Sequence of chain 1.A:
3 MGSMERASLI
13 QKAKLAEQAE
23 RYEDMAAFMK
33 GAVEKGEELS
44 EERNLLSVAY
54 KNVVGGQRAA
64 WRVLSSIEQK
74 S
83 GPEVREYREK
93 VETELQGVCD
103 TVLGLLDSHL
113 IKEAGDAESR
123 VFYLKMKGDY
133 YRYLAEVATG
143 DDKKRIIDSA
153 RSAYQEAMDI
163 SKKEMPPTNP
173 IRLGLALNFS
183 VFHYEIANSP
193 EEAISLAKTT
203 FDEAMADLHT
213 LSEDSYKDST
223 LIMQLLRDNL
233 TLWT

This protein binds this small molecule.
Small molecule (SMILES): COc1cccc(CC(=O)Oc2cc(C=O)ccc2[N+](=O)[O-])c1

Binding-site contacts:
Ligand atom O19 contacts residue LEU232 of chain 1.A at 3.0 Å (h-bond).
Ligand atom N11 contacts residue LEU232 of chain 1.A at 4.1 Å.
Ligand atom C15 contacts residue LEU232 of chain 1.A at 4.2 Å (hydrophobic).
Ligand atom O08 contacts residue LEU232 of chain 1.A at 4.1 Å.
Ligand atom O12 contacts residue ARG229 of chain 1.A at 4.0 Å.
Ligand atom O12 contacts residue LEU232 of chain 1.A at 3.9 Å.
Ligand atom C06 contacts residue THR233 of chain 1.A at 3.7 Å.
Ligand atom O13 contacts residue ARG229 of chain 1.A at 2.8 Å.
Ligand atom O19 contacts residue THR236 of chain 1.A at 2.0 Å (h-bond).
Ligand atom C07 contacts residue LEU232 of chain 1.A at 3.7 Å (hydrophobic).
Ligand atom O08 contacts residue THR233 of chain 1.A at 3.6 Å (h-bond).
Ligand atom C05 contacts residue THR233 of chain 1.A at 3.9 Å.
Ligand atom C01 contacts residue THR233 of chain 1.A at 3.3 Å.
Ligand atom C14 contacts residue LYS200 of chain 1.A at 3.6 Å.
Ligand atom C22 contacts residue THR236 of chain 1.A at 3.1 Å.
Ligand atom C04 contacts residue THR233 of chain 1.A at 2.7 Å.
Ligand atom O12 contacts residue PHE203 of chain 1.A at 4.0 Å.
Ligand atom O19 contacts residue THR233 of chain 1.A at 3.6 Å.
Ligand atom C15 contacts residue LYS200 of chain 1.A at 2.4 Å.
Ligand atom O02 contacts residue THR233 of chain 1.A at 2.5 Å (h-bond).
Ligand atom C07 contacts residue THR233 of chain 1.A at 3.5 Å.
Ligand atom C10 contacts residue LEU232 of chain 1.A at 3.9 Å (hydrophobic).
Ligand atom C01 contacts residue THR236 of chain 1.A at 4.1 Å.
Ligand atom C17 contacts residue LYS200 of chain 1.A at 1.4 Å.
Ligand atom O02 contacts residue THR236 of chain 1.A at 2.9 Å (h-bond).
Ligand atom C18 contacts residue LYS200 of chain 1.A at 3.2 Å.
Ligand atom N11 contacts residue ARG229 of chain 1.A at 3.7 Å.
Ligand atom C09 contacts residue LEU232 of chain 1.A at 3.9 Å (hydrophobic).
Ligand atom C07 contacts residue THR236 of chain 1.A at 3.2 Å.
Ligand atom C16 contacts residue LYS200 of chain 1.A at 2.1 Å.
Ligand atom C20 contacts residue THR236 of chain 1.A at 4.2 Å.
Ligand atom C18 contacts residue THR236 of chain 1.A at 3.9 Å.
Ligand atom C21 contacts residue THR236 of chain 1.A at 4.0 Å.
Ligand atom C06 contacts residue THR236 of chain 1.A at 3.9 Å.
Ligand atom C04 contacts residue THR236 of chain 1.A at 3.6 Å.
Ligand atom C03 contacts residue THR236 of chain 1.A at 2.9 Å.
Ligand atom C14 contacts residue LEU232 of chain 1.A at 3.8 Å (hydrophobic).
Ligand atom C05 contacts residue THR236 of chain 1.A at 3.8 Å.
Ligand atom O08 contacts residue THR236 of chain 1.A at 4.2 Å.
Ligand atom C03 contacts residue THR233 of chain 1.A at 3.0 Å.